This small molecule binds to this protein.
Small molecule (SMILES): CNc1nc2c(CCNCC34CC5CC(CC(C5)C3)C4)c3nc(N)[nH]c(=O)c3cc2[nH]1

Binding-site contacts:
Ligand atom N7 contacts residue GLY261 of chain 1.A at 3.4 Å.
Ligand atom N6 contacts residue ALA232 of chain 1.A at 2.8 Å (h-bond).
Ligand atom C4 contacts residue ASP102 of chain 1.A at 3.6 Å.
Ligand atom N6 contacts residue GLY261 of chain 1.A at 3.6 Å (h-bond).
Ligand atom C8 contacts residue TYR106 of chain 1.A at 3.4 Å (hydrophobic).
Ligand atom C6 contacts residue TYR106 of chain 1.A at 3.5 Å (hydrophobic).
Ligand atom N3 contacts residue ASP102 of chain 1.A at 2.7 Å (salt-bridge).
Ligand atom C5 contacts residue CYS158 of chain 1.A at 3.4 Å (hydrophobic).
Ligand atom C1 contacts residue CYS158 of chain 1.A at 3.6 Å (hydrophobic).
Ligand atom C12 contacts residue TYR106 of chain 1.A at 3.6 Å (hydrophobic).
Ligand atom C3 contacts residue TYR106 of chain 1.A at 3.5 Å (hydrophobic).
Ligand atom N7 contacts residue TYR106 of chain 1.A at 3.6 Å.
Ligand atom C11 contacts residue ASP280 of chain 1.A at 3.4 Å.
Ligand atom C11 contacts residue ASP102 of chain 1.A at 3.7 Å.
Ligand atom C17 contacts residue VAL282 of chain 1.A at 3.4 Å (hydrophobic).
Ligand atom N2 contacts residue ASP102 of chain 1.A at 2.9 Å (salt-bridge).
Ligand atom C4 contacts residue MET260 of chain 1.A at 3.6 Å (hydrophobic).
Ligand atom O1 contacts residue CYS158 of chain 1.A at 3.4 Å.
Ligand atom N1 contacts residue ASP156 of chain 1.A at 2.7 Å (salt-bridge).
Ligand atom C9 contacts residue ASP102 of chain 1.A at 3.2 Å.
Ligand atom N2 contacts residue TYR106 of chain 1.A at 3.5 Å.
Ligand atom N3 contacts residue ILE201 of chain 1.A at 3.5 Å.
Ligand atom C13 contacts residue ALA232 of chain 1.A at 3.6 Å (hydrophobic).
Ligand atom C12 contacts residue GLY261 of chain 1.A at 3.6 Å.
Ligand atom N3 contacts residue ASP156 of chain 1.A at 2.9 Å (salt-bridge).
Ligand atom C13 contacts residue GLY261 of chain 1.A at 3.5 Å.
Ligand atom C16 contacts residue VAL282 of chain 1.A at 3.3 Å (hydrophobic).
Ligand atom C1 contacts residue ASP156 of chain 1.A at 3.6 Å.
Ligand atom C4 contacts residue ASP156 of chain 1.A at 3.6 Å.
Ligand atom O1 contacts residue GLN203 of chain 1.A at 3.0 Å (h-bond).
Ligand atom C10 contacts residue ASP280 of chain 1.A at 3.5 Å.
Ligand atom C10 contacts residue ASP102 of chain 1.A at 3.6 Å.
Ligand atom N5 contacts residue LEU231 of chain 1.A at 2.8 Å (h-bond).
Ligand atom N2 contacts residue MET260 of chain 1.A at 3.4 Å.
Ligand atom O1 contacts residue GLY230 of chain 1.A at 2.8 Å (h-bond).
Ligand atom O1 contacts residue ASP156 of chain 1.A at 3.5 Å (salt-bridge).
Ligand atom C7 contacts residue TYR106 of chain 1.A at 3.3 Å (hydrophobic).
Ligand atom O1 contacts residue GLY229 of chain 1.A at 3.3 Å.
Ligand atom N5 contacts residue MET260 of chain 1.A at 3.5 Å (h-bond).
Ligand atom N4 contacts residue ASP280 of chain 1.A at 2.7 Å (salt-bridge).

Sequence of chain 1.A:
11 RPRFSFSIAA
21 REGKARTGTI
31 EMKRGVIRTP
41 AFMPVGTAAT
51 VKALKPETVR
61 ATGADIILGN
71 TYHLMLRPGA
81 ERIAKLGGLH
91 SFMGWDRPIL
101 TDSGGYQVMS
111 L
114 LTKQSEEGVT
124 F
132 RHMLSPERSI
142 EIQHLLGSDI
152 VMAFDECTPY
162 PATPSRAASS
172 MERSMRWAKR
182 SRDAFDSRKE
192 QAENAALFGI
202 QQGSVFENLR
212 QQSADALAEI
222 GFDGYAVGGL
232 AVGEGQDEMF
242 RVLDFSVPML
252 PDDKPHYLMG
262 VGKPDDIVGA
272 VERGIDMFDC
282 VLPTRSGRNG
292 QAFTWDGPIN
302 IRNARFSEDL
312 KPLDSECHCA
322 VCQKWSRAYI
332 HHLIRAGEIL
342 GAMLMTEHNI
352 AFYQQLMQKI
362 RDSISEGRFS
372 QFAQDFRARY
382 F